Sequence of chain 1.B:
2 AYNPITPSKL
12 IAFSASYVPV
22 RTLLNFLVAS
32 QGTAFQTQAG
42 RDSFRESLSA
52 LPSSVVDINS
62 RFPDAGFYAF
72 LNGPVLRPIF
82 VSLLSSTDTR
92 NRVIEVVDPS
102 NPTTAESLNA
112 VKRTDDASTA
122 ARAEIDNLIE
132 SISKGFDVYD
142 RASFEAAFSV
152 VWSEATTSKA

A small-molecule ligand and the protein it binds are described below.
Small molecule (SMILES): Nc1nc(=O)c2ncn([C@@H]3O[C@H](COP(=O)=O)[C@@H](O[P](=O)(O)OC[C@H]4O[C@@H](n5cnc6c(N)ncnc65)[C@H](O)[C@@H]4O[P](=O)(O)OC[C@H]4O[C@@H](n5cnc6c(N)ncnc65)[C@H](O)[C@@H]4O)[C@H]3O)c2[nH]1

Binding-site contacts:
Ligand atom C3' contacts residue THR120 of chain 1.B at 3.6 Å.
Ligand atom C4 contacts residue THR120 of chain 1.B at 3.3 Å.
Ligand atom C5 contacts residue ALA124 of chain 1.B at 3.7 Å (hydrophobic).
Ligand atom N7 contacts residue ARG114 of chain 1.B at 3.1 Å (salt-bridge).
Ligand atom N1 contacts residue GLU125 of chain 1.B at 3.6 Å.
Ligand atom OP1 contacts residue ASP117 of chain 1.B at 3.7 Å.
Ligand atom C6 contacts residue ALA118 of chain 1.B at 3.6 Å (hydrophobic).
Ligand atom N6 contacts residue SER87 of chain 1.B at 2.8 Å (h-bond).
Ligand atom N3 contacts residue THR120 of chain 1.B at 3.5 Å (h-bond).
Ligand atom C8 contacts residue ARG114 of chain 1.B at 2.9 Å.
Ligand atom N6 contacts residue ASP89 of chain 1.B at 3.1 Å (salt-bridge).
Ligand atom N2 contacts residue SER119 of chain 1.B at 3.1 Å.
Ligand atom N1 contacts residue ALA118 of chain 1.B at 3.6 Å.
Ligand atom C6 contacts residue ASP117 of chain 1.B at 3.5 Å.
Ligand atom C6 contacts residue SER87 of chain 1.B at 3.6 Å.
Ligand atom O2' contacts residue ASP117 of chain 1.B at 2.9 Å (salt-bridge).
Ligand atom N9 contacts residue THR120 of chain 1.B at 3.7 Å.
Ligand atom N2 contacts residue ASP116 of chain 1.B at 3.1 Å (salt-bridge).
Ligand atom C2 contacts residue ALA121 of chain 1.B at 3.6 Å (hydrophobic).
Ligand atom O4' contacts residue ALA121 of chain 1.B at 3.7 Å.
Ligand atom P contacts residue ASP117 of chain 1.B at 3.6 Å.
Ligand atom N3 contacts residue GLU125 of chain 1.B at 3.7 Å.
Ligand atom N3 contacts residue ASP117 of chain 1.B at 3.4 Å (salt-bridge).
Ligand atom N1 contacts residue SER87 of chain 1.B at 3.7 Å.
Ligand atom N6 contacts residue ALA118 of chain 1.B at 3.4 Å.
Ligand atom N1 contacts residue ALA121 of chain 1.B at 3.5 Å.
Ligand atom C5 contacts residue ARG114 of chain 1.B at 3.7 Å.
Ligand atom C2 contacts residue GLU125 of chain 1.B at 3.1 Å.
Ligand atom C2' contacts residue ASP117 of chain 1.B at 3.7 Å.
Ligand atom C5' contacts residue THR120 of chain 1.B at 3.5 Å.
Ligand atom C2 contacts residue THR120 of chain 1.B at 3.8 Å.
Ligand atom C3' contacts residue ASP117 of chain 1.B at 3.7 Å.
Ligand atom O4' contacts residue THR120 of chain 1.B at 3.2 Å (h-bond).
Ligand atom C2 contacts residue ASP117 of chain 1.B at 2.8 Å.
Ligand atom C2' contacts residue THR120 of chain 1.B at 3.5 Å.
Ligand atom C6 contacts residue THR120 of chain 1.B at 3.8 Å.
Ligand atom C5 contacts residue THR120 of chain 1.B at 3.4 Å.
Ligand atom N1 contacts residue ASP117 of chain 1.B at 2.9 Å (salt-bridge).
Ligand atom O3' contacts residue ASP117 of chain 1.B at 2.8 Å (salt-bridge).
Ligand atom O5' contacts residue ASP117 of chain 1.B at 3.4 Å (salt-bridge).